A small-molecule ligand and the protein it binds are described below.
Small molecule (SMILES): O[C@@H]1[C@@H](O)[C@H](O[C@@H]2CO[C@@H](O[C@@H]3CO[C@@H](O[C@@H]4CO[C@@H](O[C@@H]5CO[C@@H](O)[C@H](O)[C@H]5O)[C@H](O)[C@H]4O)[C@H](O)[C@H]3O)[C@H](O)[C@H]2O)OC[C@H]1O

Binding-site contacts:
Ligand atom C3 contacts residue ASN16 of chain 1.A at 4.0 Å.
Ligand atom O2 contacts residue TRP86 of chain 1.A at 3.4 Å.
Ligand atom C3 contacts residue GLN81 of chain 1.A at 3.4 Å.
Ligand atom C4 contacts residue SER18 of chain 1.A at 4.2 Å.
Ligand atom C3 contacts residue TRP86 of chain 1.A at 3.9 Å (hydrophobic).
Ligand atom O5 contacts residue SER18 of chain 1.A at 3.6 Å.
Ligand atom O3 contacts residue SER87 of chain 1.A at 3.7 Å.
Ligand atom O5 contacts residue GLN81 of chain 1.A at 3.5 Å (h-bond).
Ligand atom C3 contacts residue GLN127 of chain 1.A at 3.9 Å.
Ligand atom C5 contacts residue SER18 of chain 1.A at 3.8 Å.
Ligand atom O3 contacts residue GLN81 of chain 1.A at 2.7 Å (h-bond).
Ligand atom O5 contacts residue TRP86 of chain 1.A at 4.0 Å.
Ligand atom O3 contacts residue SER18 of chain 1.A at 3.9 Å.
Ligand atom O4 contacts residue TRP91 of chain 1.A at 3.9 Å.
Ligand atom O5 contacts residue TRP91 of chain 1.A at 3.5 Å.
Ligand atom C2 contacts residue GLN127 of chain 1.A at 4.1 Å.
Ligand atom C1 contacts residue TRP86 of chain 1.A at 4.2 Å (hydrophobic).
Ligand atom C2 contacts residue GLN81 of chain 1.A at 4.0 Å.
Ligand atom O2 contacts residue GLN127 of chain 1.A at 3.0 Å (h-bond).
Ligand atom O3 contacts residue GLN127 of chain 1.A at 3.5 Å (h-bond).
Ligand atom O4 contacts residue TRP86 of chain 1.A at 3.5 Å.
Ligand atom O2 contacts residue ASN16 of chain 1.A at 2.6 Å (h-bond).
Ligand atom C2 contacts residue ALA17 of chain 1.A at 3.7 Å (hydrophobic).
Ligand atom O3 contacts residue ASN16 of chain 1.A at 3.0 Å (h-bond).
Ligand atom C2 contacts residue SER87 of chain 1.A at 4.3 Å.
Ligand atom C5 contacts residue TRP86 of chain 1.A at 3.8 Å (hydrophobic).
Ligand atom C4 contacts residue GLN81 of chain 1.A at 4.0 Å.
Ligand atom C2 contacts residue ASN16 of chain 1.A at 3.5 Å.
Ligand atom C1 contacts residue ALA17 of chain 1.A at 4.2 Å (hydrophobic).
Ligand atom C1 contacts residue SER18 of chain 1.A at 4.1 Å.
Ligand atom O3 contacts residue ASP92 of chain 1.A at 4.0 Å.
Ligand atom C1 contacts residue GLN81 of chain 1.A at 3.7 Å.
Ligand atom O4 contacts residue GLN81 of chain 1.A at 3.0 Å (h-bond).
Ligand atom C2 contacts residue TRP86 of chain 1.A at 3.8 Å (hydrophobic).
Ligand atom O2 contacts residue ASP92 of chain 1.A at 3.9 Å.
Ligand atom C5 contacts residue TRP91 of chain 1.A at 3.6 Å (hydrophobic).
Ligand atom O4 contacts residue ALA17 of chain 1.A at 4.0 Å.
Ligand atom O5 contacts residue ALA17 of chain 1.A at 4.1 Å.
Ligand atom O2 contacts residue TRP91 of chain 1.A at 3.6 Å.
Ligand atom C4 contacts residue TRP91 of chain 1.A at 3.8 Å (hydrophobic).

Sequence of chain 1.A:
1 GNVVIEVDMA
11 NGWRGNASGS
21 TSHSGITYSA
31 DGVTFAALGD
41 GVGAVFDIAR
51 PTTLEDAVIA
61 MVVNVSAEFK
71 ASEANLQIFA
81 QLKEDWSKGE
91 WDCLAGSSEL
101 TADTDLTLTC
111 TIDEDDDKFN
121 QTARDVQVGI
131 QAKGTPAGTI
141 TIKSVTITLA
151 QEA